Sequence of chain 1.A:
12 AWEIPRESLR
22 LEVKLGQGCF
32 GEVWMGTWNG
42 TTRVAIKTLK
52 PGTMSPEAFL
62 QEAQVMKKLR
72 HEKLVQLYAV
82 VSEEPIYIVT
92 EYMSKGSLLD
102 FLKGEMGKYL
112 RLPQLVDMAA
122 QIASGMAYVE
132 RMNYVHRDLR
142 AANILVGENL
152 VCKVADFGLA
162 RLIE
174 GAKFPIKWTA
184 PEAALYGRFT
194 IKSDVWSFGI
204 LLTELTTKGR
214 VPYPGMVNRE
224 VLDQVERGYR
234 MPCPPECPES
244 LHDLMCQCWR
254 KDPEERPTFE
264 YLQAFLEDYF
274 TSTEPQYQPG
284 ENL

The small molecule below binds the protein below.
Small molecule (SMILES): N#CC[C@H](C1CCCC1)n1cc(-c2ncnc3[nH]ccc23)cn1

Binding-site contacts:
Ligand atom CAK contacts residue LEU146 of chain 1.A at 4.0 Å (hydrophobic).
Ligand atom CAI contacts residue ALA143 of chain 1.A at 4.0 Å (hydrophobic).
Ligand atom CAF contacts residue VAL34 of chain 1.A at 3.9 Å (hydrophobic).
Ligand atom NAP contacts residue MET94 of chain 1.A at 3.0 Å (h-bond).
Ligand atom CAR contacts residue LEU146 of chain 1.A at 3.5 Å (hydrophobic).
Ligand atom NAN contacts residue TYR93 of chain 1.A at 3.9 Å.
Ligand atom CAE contacts residue MET94 of chain 1.A at 3.8 Å (hydrophobic).
Ligand atom CAQ contacts residue VAL34 of chain 1.A at 3.8 Å (hydrophobic).
Ligand atom CAD contacts residue LEU146 of chain 1.A at 4.0 Å (hydrophobic).
Ligand atom CAQ contacts residue LEU146 of chain 1.A at 3.9 Å (hydrophobic).
Ligand atom CAH contacts residue ASN144 of chain 1.A at 3.7 Å.
Ligand atom CAC contacts residue MET94 of chain 1.A at 3.9 Å (hydrophobic).
Ligand atom CAS contacts residue LEU146 of chain 1.A at 3.9 Å (hydrophobic).
Ligand atom CAC contacts residue LEU26 of chain 1.A at 3.9 Å (hydrophobic).
Ligand atom CAE contacts residue ALA46 of chain 1.A at 3.3 Å (hydrophobic).
Ligand atom CAK contacts residue ALA143 of chain 1.A at 3.1 Å (hydrophobic).
Ligand atom CAB contacts residue GLY29 of chain 1.A at 4.0 Å.
Ligand atom CAJ contacts residue VAL34 of chain 1.A at 4.0 Å (hydrophobic).
Ligand atom CAI contacts residue ASN144 of chain 1.A at 3.9 Å.
Ligand atom CAE contacts residue LEU146 of chain 1.A at 3.7 Å (hydrophobic).
Ligand atom CAH contacts residue LEU146 of chain 1.A at 3.6 Å (hydrophobic).
Ligand atom NAN contacts residue MET94 of chain 1.A at 3.0 Å (h-bond).
Ligand atom NAO contacts residue VAL34 of chain 1.A at 3.7 Å.
Ligand atom CAH contacts residue ALA156 of chain 1.A at 4.1 Å (hydrophobic).
Ligand atom NAM contacts residue LEU146 of chain 1.A at 3.4 Å.
Ligand atom CAU contacts residue ALA143 of chain 1.A at 3.9 Å (hydrophobic).
Ligand atom NAP contacts residue ALA46 of chain 1.A at 3.8 Å.
Ligand atom NAW contacts residue VAL34 of chain 1.A at 4.0 Å.
Ligand atom CAL contacts residue ASN144 of chain 1.A at 3.7 Å.
Ligand atom CAI contacts residue ALA156 of chain 1.A at 3.8 Å (hydrophobic).
Ligand atom CAH contacts residue ALA143 of chain 1.A at 3.1 Å (hydrophobic).
Ligand atom NAM contacts residue ALA46 of chain 1.A at 3.8 Å.
Ligand atom CAC contacts residue GLY97 of chain 1.A at 3.9 Å.
Ligand atom CAI contacts residue ASP157 of chain 1.A at 3.5 Å.
Ligand atom NAN contacts residue LEU26 of chain 1.A at 3.9 Å.
Ligand atom CAE contacts residue GLU92 of chain 1.A at 3.4 Å.
Ligand atom CAT contacts residue MET94 of chain 1.A at 3.6 Å (hydrophobic).
Ligand atom CAL contacts residue ASP157 of chain 1.A at 3.7 Å.
Ligand atom NAA contacts residue GLY29 of chain 1.A at 3.6 Å (h-bond).
Ligand atom NAP contacts residue TYR93 of chain 1.A at 3.9 Å.